A protein and the small-molecule ligand that binds it are described below.
Small molecule (SMILES): Nc1ccccc1C(=O)CCC(=O)O

Binding-site contacts:
Ligand atom CD1 contacts residue PHE45 of chain 1.A at 4.1 Å (hydrophobic).
Ligand atom OXT contacts residue LYS205 of chain 1.D at 4.0 Å.
Ligand atom OXT contacts residue PRO24 of chain 1.D at 3.2 Å (h-bond).
Ligand atom O2 contacts residue PRO26 of chain 1.D at 3.8 Å.
Ligand atom C contacts residue LEU347 of chain 1.D at 4.1 Å (hydrophobic).
Ligand atom CG contacts residue GLN344 of chain 1.D at 3.4 Å.
Ligand atom CG contacts residue ASN44 of chain 1.A at 3.5 Å.
Ligand atom C1 contacts residue THR259 of chain 1.A at 4.0 Å.
Ligand atom CZ contacts residue TYR256 of chain 1.A at 3.7 Å (hydrophobic).
Ligand atom O2 contacts residue THR259 of chain 1.A at 4.0 Å.
Ligand atom CD2 contacts residue ASN44 of chain 1.A at 3.5 Å.
Ligand atom CG contacts residue SER43 of chain 1.A at 3.8 Å.
Ligand atom CD1 contacts residue SER43 of chain 1.A at 3.6 Å.
Ligand atom N1 contacts residue PRO26 of chain 1.D at 4.0 Å.
Ligand atom O2 contacts residue GLY25 of chain 1.D at 2.8 Å (h-bond).
Ligand atom O contacts residue ARG356 of chain 1.D at 2.7 Å (salt-bridge).
Ligand atom CB contacts residue THR259 of chain 1.A at 3.8 Å.
Ligand atom O contacts residue LEU347 of chain 1.D at 3.8 Å.
Ligand atom CA contacts residue TRP104 of chain 1.D at 3.5 Å (hydrophobic).
Ligand atom CD1 contacts residue GLN344 of chain 1.D at 3.1 Å.
Ligand atom CA contacts residue TYR256 of chain 1.A at 4.0 Å (hydrophobic).
Ligand atom N1 contacts residue SER43 of chain 1.A at 3.0 Å (h-bond).
Ligand atom CA contacts residue PLP1 of chain 1.K at 3.7 Å.
Ligand atom CB contacts residue PLP1 of chain 1.K at 3.9 Å.
Ligand atom N1 contacts residue GLY25 of chain 1.D at 3.2 Å (h-bond).
Ligand atom N1 contacts residue GLN344 of chain 1.D at 3.5 Å (h-bond).
Ligand atom OXT contacts residue SER154 of chain 1.D at 3.6 Å (h-bond).
Ligand atom C contacts residue ARG356 of chain 1.D at 3.6 Å.
Ligand atom OXT contacts residue PLP1 of chain 1.K at 3.6 Å.
Ligand atom N1 contacts residue ASN44 of chain 1.A at 3.5 Å (h-bond).
Ligand atom C1 contacts residue GLY25 of chain 1.D at 3.7 Å.
Ligand atom CE1 contacts residue GLN344 of chain 1.D at 3.9 Å.
Ligand atom CB contacts residue LYS205 of chain 1.D at 3.8 Å.
Ligand atom CG contacts residue GLY25 of chain 1.D at 4.1 Å.
Ligand atom CE1 contacts residue PHE45 of chain 1.A at 3.8 Å (hydrophobic).
Ligand atom CB contacts residue TYR256 of chain 1.A at 3.9 Å (hydrophobic).
Ligand atom OXT contacts residue ARG356 of chain 1.D at 3.5 Å (salt-bridge).
Ligand atom CE2 contacts residue TYR256 of chain 1.A at 3.7 Å (hydrophobic).
Ligand atom C1 contacts residue ASN44 of chain 1.A at 3.5 Å.
Ligand atom O2 contacts residue ASN44 of chain 1.A at 3.6 Å (h-bond).

Sequence of chain 1.A:
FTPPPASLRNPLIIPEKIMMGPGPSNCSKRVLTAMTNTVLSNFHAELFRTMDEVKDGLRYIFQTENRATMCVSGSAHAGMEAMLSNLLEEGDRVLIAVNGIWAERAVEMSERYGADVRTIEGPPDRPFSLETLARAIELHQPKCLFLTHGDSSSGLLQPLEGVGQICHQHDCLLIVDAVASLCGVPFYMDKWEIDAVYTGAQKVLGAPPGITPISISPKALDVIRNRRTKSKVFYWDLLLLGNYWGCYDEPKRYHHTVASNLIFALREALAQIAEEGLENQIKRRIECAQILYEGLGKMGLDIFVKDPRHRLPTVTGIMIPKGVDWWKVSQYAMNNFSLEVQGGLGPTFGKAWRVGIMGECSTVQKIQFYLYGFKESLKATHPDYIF

Sequence of chain 1.D:
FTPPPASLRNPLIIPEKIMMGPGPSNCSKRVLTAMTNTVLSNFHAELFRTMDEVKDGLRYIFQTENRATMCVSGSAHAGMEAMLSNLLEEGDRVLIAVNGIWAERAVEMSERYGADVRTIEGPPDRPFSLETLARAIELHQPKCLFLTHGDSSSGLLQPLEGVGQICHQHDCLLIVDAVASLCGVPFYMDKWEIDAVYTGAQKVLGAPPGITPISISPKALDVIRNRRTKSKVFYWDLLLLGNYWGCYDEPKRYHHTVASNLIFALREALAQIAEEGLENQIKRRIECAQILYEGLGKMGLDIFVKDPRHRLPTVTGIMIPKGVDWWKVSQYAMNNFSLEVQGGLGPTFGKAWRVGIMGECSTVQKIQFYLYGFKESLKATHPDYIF